Sequence of chain 2.C:
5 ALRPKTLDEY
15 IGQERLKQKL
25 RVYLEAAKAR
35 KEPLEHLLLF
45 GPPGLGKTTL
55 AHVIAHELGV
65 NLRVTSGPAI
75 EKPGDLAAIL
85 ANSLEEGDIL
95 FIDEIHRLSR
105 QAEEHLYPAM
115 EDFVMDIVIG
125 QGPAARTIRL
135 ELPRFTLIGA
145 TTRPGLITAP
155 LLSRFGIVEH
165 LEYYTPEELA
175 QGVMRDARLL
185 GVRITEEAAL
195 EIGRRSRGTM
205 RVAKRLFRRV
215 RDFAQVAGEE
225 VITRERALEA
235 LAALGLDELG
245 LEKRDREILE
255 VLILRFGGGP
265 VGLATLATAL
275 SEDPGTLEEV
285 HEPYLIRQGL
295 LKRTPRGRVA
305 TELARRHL

Binding-site contacts:
Ligand atom O2B contacts residue THR52 of chain 2.C at 3.7 Å.
Ligand atom N1 contacts residue ARG7 of chain 2.C at 3.1 Å (salt-bridge).
Ligand atom C4 contacts residue ARG7 of chain 2.C at 3.7 Å.
Ligand atom N7 contacts residue MET204 of chain 2.C at 3.8 Å.
Ligand atom PA contacts residue GLY48 of chain 2.C at 3.7 Å.
Ligand atom C6 contacts residue TYR14 of chain 2.C at 3.9 Å (hydrophobic).
Ligand atom O2A contacts residue MET204 of chain 2.C at 3.8 Å.
Ligand atom O3A contacts residue GLY48 of chain 2.C at 3.9 Å.
Ligand atom O3A contacts residue THR53 of chain 2.C at 3.7 Å.
Ligand atom PB contacts residue THR53 of chain 2.C at 3.4 Å.
Ligand atom PG contacts residue LYS51 of chain 2.C at 3.8 Å.
Ligand atom N6 contacts residue ILE15 of chain 2.C at 3.4 Å (h-bond).
Ligand atom N6 contacts residue TYR14 of chain 2.C at 3.0 Å.
Ligand atom O1G contacts residue GLY50 of chain 2.C at 3.6 Å.
Ligand atom PG contacts residue THR52 of chain 2.C at 3.9 Å.
Ligand atom C2 contacts residue ARG7 of chain 2.C at 3.1 Å.
Ligand atom O1B contacts residue THR53 of chain 2.C at 2.7 Å (h-bond).
Ligand atom O1B contacts residue THR52 of chain 2.C at 2.8 Å (h-bond).
Ligand atom N1 contacts residue ILE15 of chain 2.C at 3.4 Å.
Ligand atom O2G contacts residue LYS51 of chain 2.C at 3.1 Å.
Ligand atom O1G contacts residue LYS51 of chain 2.C at 3.1 Å (salt-bridge).
Ligand atom C5 contacts residue MET204 of chain 2.C at 3.7 Å (hydrophobic).
Ligand atom O1A contacts residue ARG205 of chain 2.C at 3.7 Å.
Ligand atom C1' contacts residue LYS208 of chain 2.C at 3.6 Å.
Ligand atom C6 contacts residue ARG7 of chain 2.C at 3.4 Å.
Ligand atom C6 contacts residue MET204 of chain 2.C at 3.9 Å (hydrophobic).
Ligand atom C8 contacts residue THR53 of chain 2.C at 3.8 Å.
Ligand atom N3 contacts residue ARG7 of chain 2.C at 3.5 Å (salt-bridge).
Ligand atom O2A contacts residue ARG205 of chain 2.C at 3.3 Å (salt-bridge).
Ligand atom O4' contacts residue LYS208 of chain 2.C at 3.4 Å.
Ligand atom C2 contacts residue ILE15 of chain 2.C at 3.9 Å (hydrophobic).
Ligand atom PB contacts residue THR52 of chain 2.C at 3.8 Å.
Ligand atom C2' contacts residue THR53 of chain 2.C at 3.8 Å.
Ligand atom O1B contacts residue LYS51 of chain 2.C at 3.1 Å (salt-bridge).
Ligand atom C4 contacts residue MET204 of chain 2.C at 3.7 Å (hydrophobic).
Ligand atom O1G contacts residue GLY48 of chain 2.C at 3.8 Å.
Ligand atom C5 contacts residue ARG7 of chain 2.C at 3.7 Å.
Ligand atom O2G contacts residue THR52 of chain 2.C at 2.9 Å (h-bond).
Ligand atom O2A contacts residue GLY48 of chain 2.C at 2.7 Å (h-bond).
Ligand atom O2B contacts residue THR53 of chain 2.C at 3.1 Å (h-bond).

The small molecule below binds the protein below.
Small molecule (SMILES): Nc1ncnc2c1ncn2[C@@H]1O[C@H](CO[P](=O)(O)O[P](=O)(O)NP(=O)(O)O)[C@@H](O)[C@H]1O